Binding-site contacts:
Ligand atom C1 contacts residue HIS153 of chain 1.C at 3.9 Å.
Ligand atom O2 contacts residue PHE154 of chain 1.C at 3.6 Å.
Ligand atom C14 contacts residue MET248 of chain 1.C at 3.6 Å (hydrophobic).
Ligand atom O2 contacts residue ASP105 of chain 1.C at 3.6 Å (salt-bridge).
Ligand atom C18 contacts residue PHE140 of chain 1.C at 3.7 Å (hydrophobic).
Ligand atom C9 contacts residue HIS273 of chain 1.C at 3.8 Å.
Ligand atom C20 contacts residue PHE140 of chain 1.C at 3.8 Å (hydrophobic).
Ligand atom C10 contacts residue GLN129 of chain 1.C at 3.6 Å.
Ligand atom C8 contacts residue ASP105 of chain 1.C at 3.2 Å.
Ligand atom C8 contacts residue HIS153 of chain 1.C at 3.8 Å.
Ligand atom C6 contacts residue TYR215 of chain 1.C at 3.7 Å (hydrophobic).
Ligand atom C5 contacts residue HIS273 of chain 1.C at 3.6 Å.
Ligand atom O3 contacts residue PHE140 of chain 1.C at 3.2 Å.
Ligand atom C8 contacts residue PHE154 of chain 1.C at 3.9 Å (hydrophobic).
Ligand atom O2 contacts residue TYR215 of chain 1.C at 2.6 Å (h-bond).
Ligand atom C9 contacts residue ASP105 of chain 1.C at 3.0 Å.
Ligand atom C1 contacts residue PHE179 of chain 1.C at 3.9 Å (hydrophobic).
Ligand atom O2 contacts residue HIS153 of chain 1.C at 2.9 Å (h-bond).
Ligand atom C7 contacts residue TYR215 of chain 1.C at 3.6 Å (hydrophobic).
Ligand atom C6 contacts residue ASP105 of chain 1.C at 1.4 Å.
Ligand atom C7 contacts residue HIS153 of chain 1.C at 3.8 Å.
Ligand atom C19 contacts residue PRO141 of chain 1.C at 3.7 Å (hydrophobic).
Ligand atom C2 contacts residue HIS183 of chain 1.C at 3.4 Å.
Ligand atom C19 contacts residue PHE140 of chain 1.C at 3.8 Å (hydrophobic).
Ligand atom C4 contacts residue HIS273 of chain 1.C at 3.9 Å.
Ligand atom C2 contacts residue PHE179 of chain 1.C at 3.9 Å (hydrophobic).
Ligand atom C7 contacts residue ASP105 of chain 1.C at 2.4 Å.
Ligand atom C10 contacts residue HIS273 of chain 1.C at 3.7 Å.
Ligand atom C1 contacts residue PHE39 of chain 1.C at 3.6 Å (hydrophobic).
Ligand atom O3 contacts residue PRO141 of chain 1.C at 3.7 Å.
Ligand atom C13 contacts residue MET248 of chain 1.C at 3.7 Å (hydrophobic).
Ligand atom C5 contacts residue HIS153 of chain 1.C at 3.7 Å.
Ligand atom C9 contacts residue ALA130 of chain 1.C at 3.8 Å (hydrophobic).
Ligand atom C9 contacts residue GLN129 of chain 1.C at 3.4 Å.
Ligand atom C3 contacts residue TRP274 of chain 1.C at 3.7 Å (hydrophobic).
Ligand atom C5 contacts residue ASP105 of chain 1.C at 2.4 Å.
Ligand atom C4 contacts residue ASP105 of chain 1.C at 3.3 Å.
Ligand atom C12 contacts residue VAL151 of chain 1.C at 3.7 Å (hydrophobic).
Ligand atom C15 contacts residue PHE140 of chain 1.C at 3.9 Å (hydrophobic).
Ligand atom C13 contacts residue VAL151 of chain 1.C at 3.5 Å (hydrophobic).

A small-molecule ligand and the protein it binds are described below.
Small molecule (SMILES): CCCCC[C@@H](O)[C@H](O)C/C=C\CC=CC/C=C\CCCC(=O)O

Sequence of chain 1.C:
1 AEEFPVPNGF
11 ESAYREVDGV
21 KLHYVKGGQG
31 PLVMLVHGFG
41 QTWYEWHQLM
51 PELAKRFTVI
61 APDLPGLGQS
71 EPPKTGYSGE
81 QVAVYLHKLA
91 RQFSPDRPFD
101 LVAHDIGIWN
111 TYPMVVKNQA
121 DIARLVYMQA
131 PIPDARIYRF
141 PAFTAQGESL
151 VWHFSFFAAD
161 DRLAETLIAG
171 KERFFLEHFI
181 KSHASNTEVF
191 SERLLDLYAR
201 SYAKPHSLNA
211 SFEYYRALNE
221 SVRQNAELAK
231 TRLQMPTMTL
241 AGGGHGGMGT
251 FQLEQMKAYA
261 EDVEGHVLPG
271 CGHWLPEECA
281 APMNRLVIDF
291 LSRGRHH